Sequence of chain 1.A:
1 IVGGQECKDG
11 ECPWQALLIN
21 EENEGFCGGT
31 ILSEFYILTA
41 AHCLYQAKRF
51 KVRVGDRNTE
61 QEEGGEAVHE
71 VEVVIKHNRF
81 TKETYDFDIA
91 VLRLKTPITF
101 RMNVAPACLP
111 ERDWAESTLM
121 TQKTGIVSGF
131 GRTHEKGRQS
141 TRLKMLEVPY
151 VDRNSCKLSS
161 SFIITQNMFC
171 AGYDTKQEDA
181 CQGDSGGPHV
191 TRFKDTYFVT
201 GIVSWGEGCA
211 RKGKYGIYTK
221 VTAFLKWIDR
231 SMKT

Binding-site contacts:
Ligand atom C13 contacts residue GLY206 of chain 1.A at 3.4 Å.
Ligand atom O29 contacts residue GLY206 of chain 1.A at 3.3 Å (h-bond).
Ligand atom C28 contacts residue GLY206 of chain 1.A at 2.9 Å.
Ligand atom O29 contacts residue TRP205 of chain 1.A at 3.5 Å.
Ligand atom C8 contacts residue GLY206 of chain 1.A at 3.7 Å.
Ligand atom C23 contacts residue GLY208 of chain 1.A at 3.5 Å.
Ligand atom C24 contacts residue ALA180 of chain 1.A at 3.5 Å (hydrophobic).
Ligand atom C1 contacts residue THR84 of chain 1.A at 3.1 Å.
Ligand atom S27 contacts residue TRP205 of chain 1.A at 3.4 Å.
Ligand atom S27 contacts residue GLY206 of chain 1.A at 3.7 Å.
Ligand atom C22 contacts residue GLY206 of chain 1.A at 3.8 Å.
Ligand atom N2 contacts residue PHE162 of chain 1.A at 3.5 Å.
Ligand atom F10 contacts residue TYR85 of chain 1.A at 3.4 Å.
Ligand atom N12 contacts residue GLY206 of chain 1.A at 3.1 Å (h-bond).
Ligand atom O4 contacts residue TYR85 of chain 1.A at 3.6 Å.
Ligand atom C15 contacts residue GLY206 of chain 1.A at 3.0 Å.
Ligand atom C9 contacts residue TRP205 of chain 1.A at 3.8 Å (hydrophobic).
Ligand atom C7 contacts residue GLY206 of chain 1.A at 3.7 Å.
Ligand atom C14 contacts residue GLY206 of chain 1.A at 3.4 Å.
Ligand atom O4 contacts residue THR84 of chain 1.A at 3.8 Å.
Ligand atom C23 contacts residue ALA180 of chain 1.A at 3.2 Å (hydrophobic).
Ligand atom CL26 contacts residue TYR218 of chain 1.A at 3.7 Å.
Ligand atom CL26 contacts residue TRP205 of chain 1.A at 3.5 Å.
Ligand atom CL26 contacts residue GLY216 of chain 1.A at 3.6 Å.
Ligand atom O18 contacts residue CYS209 of chain 1.A at 3.5 Å (h-bond).
Ligand atom N2 contacts residue TRP205 of chain 1.A at 3.5 Å.
Ligand atom C11 contacts residue TYR85 of chain 1.A at 3.8 Å (hydrophobic).
Ligand atom CL26 contacts residue VAL203 of chain 1.A at 3.7 Å.
Ligand atom S17 contacts residue GLN182 of chain 1.A at 3.8 Å.
Ligand atom CL26 contacts residue ILE217 of chain 1.A at 3.5 Å.
Ligand atom C24 contacts residue ASP179 of chain 1.A at 3.7 Å.
Ligand atom O18 contacts residue GLN182 of chain 1.A at 3.8 Å.
Ligand atom C1 contacts residue PHE162 of chain 1.A at 3.6 Å (hydrophobic).
Ligand atom C21 contacts residue GLY208 of chain 1.A at 3.7 Å.
Ligand atom C1 contacts residue TRP205 of chain 1.A at 3.5 Å (hydrophobic).
Ligand atom C6 contacts residue TRP205 of chain 1.A at 3.5 Å (hydrophobic).
Ligand atom S27 contacts residue VAL203 of chain 1.A at 3.8 Å.
Ligand atom C25 contacts residue TRP205 of chain 1.A at 3.4 Å (hydrophobic).
Ligand atom C6 contacts residue PHE162 of chain 1.A at 3.7 Å (hydrophobic).
Ligand atom O19 contacts residue GLN182 of chain 1.A at 2.7 Å (h-bond).

A small-molecule ligand and the protein it binds are described below.
Small molecule (SMILES): CNC(=O)c1ccc(N2C=C[C@H](NS(=O)(=O)/C=C/c3ccc(Cl)s3)C2=O)c(F)c1